Binding-site contacts:
Ligand atom N4 contacts residue DG6 of chain 1.I at 3.1 Å (h-bond).
Ligand atom N2 contacts residue DC4 of chain 1.I at 2.9 Å (h-bond).
Ligand atom N1 contacts residue DC8 of chain 1.I at 3.0 Å (h-bond).
Ligand atom N1 contacts residue DC4 of chain 1.I at 3.0 Å (h-bond).
Ligand atom N4 contacts residue ASP200 of chain 1.C at 3.0 Å (salt-bridge).
Ligand atom N3 contacts residue DG9 of chain 1.I at 2.9 Å (h-bond).
Ligand atom N2 contacts residue DC8 of chain 1.I at 2.7 Å (h-bond).
Ligand atom O2 contacts residue DG6 of chain 1.I at 2.7 Å (h-bond).
Ligand atom O6 contacts residue DC4 of chain 1.I at 2.9 Å (h-bond).
Ligand atom N4 contacts residue CYS202 of chain 1.C at 3.0 Å (h-bond).
Ligand atom N4 contacts residue DG9 of chain 1.I at 2.8 Å (h-bond).
Ligand atom OP2 contacts residue ASN121 of chain 1.C at 2.8 Å (h-bond).
Ligand atom O2 contacts residue DG7 of chain 1.I at 2.9 Å (h-bond).
Ligand atom N1 contacts residue DC3 of chain 1.I at 3.0 Å (h-bond).
Ligand atom OP1 contacts residue LYS97 of chain 1.C at 3.0 Å (salt-bridge).
Ligand atom N4 contacts residue DG7 of chain 1.I at 3.1 Å (h-bond).
Ligand atom N3 contacts residue ASN50 of chain 1.C at 2.9 Å (h-bond).
Ligand atom OP1 contacts residue LYS109 of chain 1.C at 2.6 Å (salt-bridge).
Ligand atom C4 contacts residue ARG216 of chain 1.C at 3.1 Å.
Ligand atom N3 contacts residue DG5 of chain 1.I at 2.9 Å (h-bond).
Ligand atom OP2 contacts residue TYR95 of chain 1.C at 2.7 Å (h-bond).
Ligand atom N3 contacts residue DG7 of chain 1.I at 3.0 Å (h-bond).
Ligand atom N4 contacts residue DG5 of chain 1.I at 2.9 Å (h-bond).
Ligand atom O2 contacts residue DG9 of chain 1.I at 3.0 Å (h-bond).
Ligand atom O6 contacts residue HIS214 of chain 1.C at 2.7 Å (h-bond).
Ligand atom N7 contacts residue HIS214 of chain 1.C at 3.1 Å.
Ligand atom O2 contacts residue DG5 of chain 1.I at 2.8 Å (h-bond).
Ligand atom OP2 contacts residue LYS109 of chain 1.C at 2.8 Å (salt-bridge).
Ligand atom N2 contacts residue DC3 of chain 1.I at 2.9 Å (h-bond).
Ligand atom O6 contacts residue DC3 of chain 1.I at 3.0 Å (h-bond).
Ligand atom N3 contacts residue DG6 of chain 1.I at 3.0 Å (h-bond).
Ligand atom OP1 contacts residue ASN121 of chain 1.C at 2.9 Å (h-bond).
Ligand atom N6 contacts residue DT2 of chain 1.I at 2.8 Å (h-bond).
Ligand atom N7 contacts residue ARG216 of chain 1.C at 3.0 Å (salt-bridge).
Ligand atom N4 contacts residue THR113 of chain 1.C at 3.0 Å (h-bond).
Ligand atom O3' contacts residue LYS97 of chain 1.C at 2.9 Å (salt-bridge).
Ligand atom O2 contacts residue DG1 of chain 1.I at 2.9 Å (h-bond).
Ligand atom O4' contacts residue ASN50 of chain 1.C at 3.0 Å (h-bond).
Ligand atom N4 contacts residue HIS219 of chain 1.C at 3.0 Å (h-bond).
Ligand atom N1 contacts residue DT2 of chain 1.I at 2.8 Å (h-bond).

The small molecule below binds the protein below.
Small molecule (SMILES): Nc1ccn([C@H]2C[C@H](O[P](=O)(O)OC[C@H]3O[C@@H](n4cnc5c(=O)nc(N)[nH]c54)C[C@@H]3O[P](=O)(O)OC[C@H]3O[C@@H](n4ccc(N)nc4=O)C[C@@H]3O[P](=O)(O)OC[C@H]3O[C@@H](n4ccc(N)nc4=O)C[C@@H]3O[P](=O)(O)OC[C@H]3O[C@@H](n4ccc(N)nc4=O)C[C@@H]3O[P](=O)(O)OC[C@H]3O[C@@H](n4cnc5c(=O)nc(N)[nH]c54)C[C@@H]3O[P](=O)(O)OC[C@H]3O[C@@H](n4cnc5c(=O)nc(N)[nH]c54)C[C@@H]3O[P](=O)(O)OC[C@H]3O[C@@H](n4cnc5c(N)ncnc54)C[C@@H]3O[P](=O)(O)OC[C@H]3O[C@@H](n4ccc(N)nc4=O)C[C@@H]3O)[C@@H](CO)O2)c(=O)n1

Sequence of chain 1.C:
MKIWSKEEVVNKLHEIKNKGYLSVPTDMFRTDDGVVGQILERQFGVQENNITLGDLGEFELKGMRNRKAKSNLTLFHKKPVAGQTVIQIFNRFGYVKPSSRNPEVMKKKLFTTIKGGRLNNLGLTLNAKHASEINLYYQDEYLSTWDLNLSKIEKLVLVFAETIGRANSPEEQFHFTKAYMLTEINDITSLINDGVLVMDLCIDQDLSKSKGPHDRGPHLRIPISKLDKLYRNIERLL